Sequence of chain 1.D:
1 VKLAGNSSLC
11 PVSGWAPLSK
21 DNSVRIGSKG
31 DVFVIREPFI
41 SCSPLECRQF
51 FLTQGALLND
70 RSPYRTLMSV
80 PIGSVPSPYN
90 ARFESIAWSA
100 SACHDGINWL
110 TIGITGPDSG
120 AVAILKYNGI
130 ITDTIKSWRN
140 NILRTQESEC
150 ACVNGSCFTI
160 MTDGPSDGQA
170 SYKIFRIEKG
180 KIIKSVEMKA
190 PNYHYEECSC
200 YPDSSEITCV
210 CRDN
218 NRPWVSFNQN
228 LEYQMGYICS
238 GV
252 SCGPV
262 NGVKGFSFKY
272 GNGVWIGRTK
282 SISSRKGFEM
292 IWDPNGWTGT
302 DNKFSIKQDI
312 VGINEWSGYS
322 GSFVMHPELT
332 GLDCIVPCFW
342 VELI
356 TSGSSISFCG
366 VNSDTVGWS

This protein binds this small molecule.
Small molecule (SMILES): CC(=O)N[C@@H]1[C@@H](O)[C@H](O)[C@@H](CO)O[C@H]1O

Binding-site contacts:
Ligand atom C3 contacts residue ASN6 of chain 1.D at 3.8 Å.
Ligand atom C8 contacts residue SER7 of chain 1.D at 4.4 Å.
Ligand atom C5 contacts residue ASN6 of chain 1.D at 3.7 Å.
Ligand atom N2 contacts residue ASN6 of chain 1.D at 3.0 Å (h-bond).
Ligand atom O7 contacts residue ASN6 of chain 1.D at 4.0 Å.
Ligand atom C2 contacts residue ASN6 of chain 1.D at 2.5 Å.
Ligand atom C4 contacts residue ASN6 of chain 1.D at 4.3 Å.
Ligand atom C7 contacts residue ASN6 of chain 1.D at 3.3 Å.
Ligand atom O7 contacts residue SER7 of chain 1.D at 4.4 Å.
Ligand atom C8 contacts residue ASN6 of chain 1.D at 3.7 Å.
Ligand atom C1 contacts residue ASN6 of chain 1.D at 1.5 Å.
Ligand atom O5 contacts residue ASN6 of chain 1.D at 2.4 Å (h-bond).